Sequence of chain 1.C:
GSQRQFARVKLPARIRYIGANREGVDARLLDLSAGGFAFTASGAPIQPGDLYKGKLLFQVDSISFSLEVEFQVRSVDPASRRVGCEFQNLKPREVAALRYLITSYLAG

Binding-site contacts:
Ligand atom C1' contacts residue SER77 of chain 1.C at 3.7 Å.
Ligand atom C8 contacts residue ARG84 of chain 1.C at 3.6 Å.
Ligand atom C81 contacts residue C2E1 of chain 1.T at 3.5 Å.
Ligand atom C6 contacts residue C2E1 of chain 1.S at 3.5 Å.
Ligand atom O2P contacts residue ARG6 of chain 1.C at 2.9 Å (salt-bridge).
Ligand atom C4 contacts residue C2E1 of chain 1.S at 3.6 Å.
Ligand atom O21 contacts residue C2E1 of chain 1.S at 2.6 Å (h-bond).
Ligand atom C8 contacts residue C2E1 of chain 1.S at 3.3 Å.
Ligand atom C61 contacts residue C2E1 of chain 1.T at 3.7 Å.
Ligand atom N71 contacts residue C2E1 of chain 1.S at 3.4 Å (h-bond).
Ligand atom C21 contacts residue ARG6 of chain 1.C at 3.5 Å.
Ligand atom C2A contacts residue ARG6 of chain 1.C at 3.5 Å.
Ligand atom P11 contacts residue C2E1 of chain 1.S at 3.6 Å.
Ligand atom O6 contacts residue ARG10 of chain 1.C at 2.9 Å (salt-bridge).
Ligand atom N9 contacts residue C2E1 of chain 1.S at 3.7 Å.
Ligand atom C5 contacts residue C2E1 of chain 1.S at 3.5 Å.
Ligand atom N7 contacts residue ARG10 of chain 1.C at 2.8 Å (salt-bridge).
Ligand atom C2' contacts residue C2E1 of chain 1.S at 3.6 Å.
Ligand atom C41 contacts residue ARG6 of chain 1.C at 3.6 Å.
Ligand atom O61 contacts residue C2E1 of chain 1.T at 2.7 Å (h-bond).
Ligand atom O6 contacts residue C2E1 of chain 1.S at 3.3 Å.
Ligand atom C51 contacts residue C2E1 of chain 1.T at 3.7 Å.
Ligand atom C5' contacts residue ARG84 of chain 1.C at 3.7 Å.
Ligand atom O61 contacts residue ARG6 of chain 1.C at 3.8 Å.
Ligand atom C8 contacts residue ARG10 of chain 1.C at 3.7 Å.
Ligand atom C2 contacts residue C2E1 of chain 1.S at 3.2 Å.
Ligand atom N71 contacts residue C2E1 of chain 1.T at 2.7 Å (h-bond).
Ligand atom N31 contacts residue ARG6 of chain 1.C at 3.5 Å.
Ligand atom C81 contacts residue C2E1 of chain 1.S at 3.2 Å.
Ligand atom O4' contacts residue ARG84 of chain 1.C at 3.1 Å (salt-bridge).
Ligand atom N11 contacts residue ARG6 of chain 1.C at 3.3 Å.
Ligand atom N91 contacts residue C2E1 of chain 1.S at 3.6 Å.
Ligand atom N2 contacts residue C2E1 of chain 1.S at 3.1 Å (h-bond).
Ligand atom C61 contacts residue ARG6 of chain 1.C at 3.5 Å.
Ligand atom N2 contacts residue ARG76 of chain 1.C at 3.4 Å (salt-bridge).
Ligand atom N3 contacts residue SER77 of chain 1.C at 3.4 Å.
Ligand atom O21 contacts residue C2E1 of chain 1.T at 3.3 Å (h-bond).
Ligand atom N1 contacts residue C2E1 of chain 1.S at 2.6 Å (h-bond).
Ligand atom C4 contacts residue SER77 of chain 1.C at 3.7 Å.
Ligand atom N7 contacts residue C2E1 of chain 1.S at 3.3 Å (h-bond).

This protein binds this small molecule.
Small molecule (SMILES): Nc1nc2c(ncn2[C@@H]2O[C@@H]3CO[P](=O)(O)O[C@H]4[C@@H](O)[C@H](n5cnc6c(=O)[nH]c(N)nc65)O[C@@H]4CO[P](=O)(O)O[C@H]3[C@H]2O)c(=O)[nH]1